Sequence of chain 22.X:
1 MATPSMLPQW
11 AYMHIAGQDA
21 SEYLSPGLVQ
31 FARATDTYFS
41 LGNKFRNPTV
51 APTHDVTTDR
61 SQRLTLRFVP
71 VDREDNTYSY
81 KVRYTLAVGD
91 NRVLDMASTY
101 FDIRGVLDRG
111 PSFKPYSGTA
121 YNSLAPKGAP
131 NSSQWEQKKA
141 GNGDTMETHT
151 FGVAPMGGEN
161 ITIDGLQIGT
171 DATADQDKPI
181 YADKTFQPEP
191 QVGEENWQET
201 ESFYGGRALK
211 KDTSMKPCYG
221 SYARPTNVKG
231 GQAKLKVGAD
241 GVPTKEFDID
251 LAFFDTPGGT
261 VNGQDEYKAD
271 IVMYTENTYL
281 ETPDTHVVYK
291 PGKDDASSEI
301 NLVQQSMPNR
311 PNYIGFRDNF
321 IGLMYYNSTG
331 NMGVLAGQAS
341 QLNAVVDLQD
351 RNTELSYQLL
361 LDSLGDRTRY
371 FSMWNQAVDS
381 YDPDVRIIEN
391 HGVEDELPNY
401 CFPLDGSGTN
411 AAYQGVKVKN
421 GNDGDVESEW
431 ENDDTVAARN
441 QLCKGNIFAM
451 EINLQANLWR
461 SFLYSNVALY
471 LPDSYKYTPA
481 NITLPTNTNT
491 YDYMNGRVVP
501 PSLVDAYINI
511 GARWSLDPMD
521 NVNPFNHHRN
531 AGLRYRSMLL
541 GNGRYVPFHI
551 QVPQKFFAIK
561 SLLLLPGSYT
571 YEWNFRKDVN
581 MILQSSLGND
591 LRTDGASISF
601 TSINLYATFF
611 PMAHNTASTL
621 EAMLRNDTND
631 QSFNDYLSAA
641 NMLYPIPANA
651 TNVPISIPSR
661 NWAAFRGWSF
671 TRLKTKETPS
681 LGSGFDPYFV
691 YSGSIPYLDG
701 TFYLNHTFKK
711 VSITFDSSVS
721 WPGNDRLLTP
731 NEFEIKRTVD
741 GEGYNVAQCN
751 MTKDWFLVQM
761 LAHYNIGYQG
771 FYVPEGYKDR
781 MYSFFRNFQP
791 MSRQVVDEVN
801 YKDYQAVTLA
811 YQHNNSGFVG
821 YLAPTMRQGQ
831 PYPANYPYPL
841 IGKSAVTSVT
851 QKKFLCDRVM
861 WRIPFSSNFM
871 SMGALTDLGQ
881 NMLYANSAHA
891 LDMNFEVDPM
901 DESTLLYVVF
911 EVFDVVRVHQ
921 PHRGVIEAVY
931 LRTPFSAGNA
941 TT

Binding-site contacts:
Ligand atom CB contacts residue PHE913 of chain 22.X at 3.9 Å (hydrophobic).
Ligand atom OD2 contacts residue PRO864 of chain 22.X at 3.6 Å.
Ligand atom O contacts residue GLY42 of chain 22.V at 3.5 Å.
Ligand atom CG contacts residue GLU911 of chain 22.X at 3.5 Å.
Ligand atom CD1 contacts residue SER21 of chain 22.V at 3.4 Å.
Ligand atom OD1 contacts residue ASN634 of chain 22.X at 3.2 Å (h-bond).
Ligand atom C contacts residue ARG666 of chain 22.X at 3.7 Å.
Ligand atom OD2 contacts residue GLU911 of chain 22.X at 3.4 Å (salt-bridge).
Ligand atom CB contacts residue ALA874 of chain 22.X at 3.9 Å (hydrophobic).
Ligand atom CG contacts residue GLY667 of chain 22.X at 3.7 Å.
Ligand atom N contacts residue GLY873 of chain 22.X at 3.8 Å.
Ligand atom CB contacts residue ARG666 of chain 22.X at 3.9 Å.
Ligand atom O contacts residue ALA874 of chain 22.X at 3.7 Å.
Ligand atom CA contacts residue ARG666 of chain 22.X at 3.6 Å.
Ligand atom N contacts residue GLY42 of chain 22.V at 3.5 Å (h-bond).
Ligand atom OG contacts residue PHE45 of chain 22.V at 3.3 Å (h-bond).
Ligand atom CB contacts residue GLY42 of chain 22.V at 3.7 Å.
Ligand atom OD1 contacts residue ARG666 of chain 22.X at 3.7 Å.
Ligand atom CG2 contacts residue TYR636 of chain 22.X at 3.8 Å (hydrophobic).
Ligand atom CE1 contacts residue ARG46 of chain 22.V at 3.7 Å.
Ligand atom N contacts residue ARG666 of chain 22.X at 3.4 Å.
Ligand atom OD1 contacts residue GLY667 of chain 22.X at 3.3 Å (h-bond).
Ligand atom N contacts residue ARG666 of chain 22.X at 3.4 Å (salt-bridge).
Ligand atom CB contacts residue ASN47 of chain 22.V at 3.7 Å.
Ligand atom C contacts residue ASN634 of chain 22.X at 3.8 Å.
Ligand atom OD2 contacts residue GLY667 of chain 22.X at 3.7 Å.
Ligand atom CB contacts residue GLU911 of chain 22.X at 3.6 Å.
Ligand atom O contacts residue ASN634 of chain 22.X at 3.0 Å (h-bond).
Ligand atom CG contacts residue ASN634 of chain 22.X at 3.9 Å.
Ligand atom CD2 contacts residue ALA20 of chain 22.V at 3.8 Å (hydrophobic).
Ligand atom N contacts residue ARG46 of chain 22.V at 3.9 Å.
Ligand atom OG contacts residue ARG46 of chain 22.V at 3.2 Å.
Ligand atom CD1 contacts residue ARG46 of chain 22.V at 3.9 Å.
Ligand atom CD1 contacts residue ARG666 of chain 22.X at 3.9 Å.
Ligand atom O contacts residue ASN43 of chain 22.V at 3.6 Å.
Ligand atom ND2 contacts residue THR49 of chain 22.V at 3.9 Å.
Ligand atom CD1 contacts residue ARG33 of chain 22.V at 3.8 Å.
Ligand atom N contacts residue ALA874 of chain 22.X at 3.8 Å.
Ligand atom O contacts residue ARG46 of chain 22.V at 3.9 Å.
Ligand atom N contacts residue SER871 of chain 22.X at 3.6 Å.

Sequence of chain 22.V:
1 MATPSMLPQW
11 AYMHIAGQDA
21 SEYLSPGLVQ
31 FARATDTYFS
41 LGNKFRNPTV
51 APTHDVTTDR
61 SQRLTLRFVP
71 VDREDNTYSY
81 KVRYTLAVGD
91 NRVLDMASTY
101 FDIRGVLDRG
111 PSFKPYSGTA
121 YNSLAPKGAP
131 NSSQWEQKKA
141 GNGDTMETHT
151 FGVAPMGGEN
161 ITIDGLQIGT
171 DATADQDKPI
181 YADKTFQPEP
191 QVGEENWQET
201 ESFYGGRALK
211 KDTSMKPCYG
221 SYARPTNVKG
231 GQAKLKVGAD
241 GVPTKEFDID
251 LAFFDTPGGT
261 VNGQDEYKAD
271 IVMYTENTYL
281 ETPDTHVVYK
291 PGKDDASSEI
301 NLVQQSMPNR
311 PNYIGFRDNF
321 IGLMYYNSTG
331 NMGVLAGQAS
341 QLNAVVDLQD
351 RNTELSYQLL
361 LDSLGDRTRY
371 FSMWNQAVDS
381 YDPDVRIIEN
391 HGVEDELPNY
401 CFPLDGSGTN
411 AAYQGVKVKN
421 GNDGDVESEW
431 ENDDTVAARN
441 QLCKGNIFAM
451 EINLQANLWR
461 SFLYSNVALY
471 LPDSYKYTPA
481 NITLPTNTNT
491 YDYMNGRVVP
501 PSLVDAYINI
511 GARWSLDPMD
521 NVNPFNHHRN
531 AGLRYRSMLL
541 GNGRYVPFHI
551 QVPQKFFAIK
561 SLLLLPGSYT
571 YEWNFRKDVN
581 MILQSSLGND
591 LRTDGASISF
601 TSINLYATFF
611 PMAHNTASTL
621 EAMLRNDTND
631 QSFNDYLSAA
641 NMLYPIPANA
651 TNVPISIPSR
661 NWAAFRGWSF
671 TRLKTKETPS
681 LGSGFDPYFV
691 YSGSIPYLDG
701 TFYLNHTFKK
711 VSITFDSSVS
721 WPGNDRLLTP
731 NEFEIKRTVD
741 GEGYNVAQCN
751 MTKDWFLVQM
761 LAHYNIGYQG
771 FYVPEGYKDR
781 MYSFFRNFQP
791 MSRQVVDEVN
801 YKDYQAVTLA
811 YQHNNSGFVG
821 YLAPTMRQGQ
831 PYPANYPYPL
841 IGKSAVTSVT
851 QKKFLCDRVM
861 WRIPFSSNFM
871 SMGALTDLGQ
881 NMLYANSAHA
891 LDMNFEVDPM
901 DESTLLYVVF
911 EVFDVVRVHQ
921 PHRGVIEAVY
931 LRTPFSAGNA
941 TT

The protein below binds the small molecule below.
Small molecule (SMILES): CC[C@H](C)[C@H](NC(=O)[C@@H](N)CC(=O)O)C(=O)N[C@@H](CC(N)=O)C(=O)N[C@@H](Cc1ccccc1)C(=O)N[C@@H](CO)C(=O)N[C@@H](CO)C(=O)N[C@H](C=O)CC(C)C